Sequence of chain 1.B:
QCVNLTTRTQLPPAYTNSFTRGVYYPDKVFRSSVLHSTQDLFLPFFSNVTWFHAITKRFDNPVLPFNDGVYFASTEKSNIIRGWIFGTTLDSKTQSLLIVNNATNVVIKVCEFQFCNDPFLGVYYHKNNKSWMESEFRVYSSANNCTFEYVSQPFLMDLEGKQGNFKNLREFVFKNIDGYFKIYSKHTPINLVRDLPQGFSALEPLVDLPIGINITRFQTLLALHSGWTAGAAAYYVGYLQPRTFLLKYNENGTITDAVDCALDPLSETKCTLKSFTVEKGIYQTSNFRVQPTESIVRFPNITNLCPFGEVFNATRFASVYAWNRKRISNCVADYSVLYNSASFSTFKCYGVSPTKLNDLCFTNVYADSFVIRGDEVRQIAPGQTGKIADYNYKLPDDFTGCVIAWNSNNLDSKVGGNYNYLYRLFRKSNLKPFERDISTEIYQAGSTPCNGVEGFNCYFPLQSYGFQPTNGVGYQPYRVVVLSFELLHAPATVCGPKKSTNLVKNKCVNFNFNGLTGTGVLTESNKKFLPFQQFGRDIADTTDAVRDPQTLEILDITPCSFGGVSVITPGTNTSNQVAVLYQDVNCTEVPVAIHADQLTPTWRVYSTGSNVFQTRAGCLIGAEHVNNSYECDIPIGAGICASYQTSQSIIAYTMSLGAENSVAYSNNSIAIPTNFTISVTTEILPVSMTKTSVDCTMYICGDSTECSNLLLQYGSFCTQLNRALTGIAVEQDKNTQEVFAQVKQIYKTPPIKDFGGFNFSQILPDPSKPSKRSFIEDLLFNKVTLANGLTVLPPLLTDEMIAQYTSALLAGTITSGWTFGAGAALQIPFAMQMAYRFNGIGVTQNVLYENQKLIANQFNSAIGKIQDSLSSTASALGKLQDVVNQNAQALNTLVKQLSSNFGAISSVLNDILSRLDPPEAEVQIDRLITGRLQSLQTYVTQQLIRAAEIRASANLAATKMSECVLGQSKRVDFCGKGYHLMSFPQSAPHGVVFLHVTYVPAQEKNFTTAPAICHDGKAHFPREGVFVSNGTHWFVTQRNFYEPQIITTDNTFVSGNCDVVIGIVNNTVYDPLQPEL

Binding-site contacts:
Ligand atom C3 contacts residue ASN61 of chain 1.B at 3.8 Å.
Ligand atom O7 contacts residue TYR28 of chain 1.B at 3.2 Å.
Ligand atom C2 contacts residue ASN61 of chain 1.B at 2.5 Å.
Ligand atom C5 contacts residue ASN61 of chain 1.B at 3.7 Å.
Ligand atom C4 contacts residue ASN61 of chain 1.B at 4.3 Å.
Ligand atom O5 contacts residue ASN61 of chain 1.B at 2.4 Å (h-bond).
Ligand atom C8 contacts residue TYR28 of chain 1.B at 4.1 Å (hydrophobic).
Ligand atom O7 contacts residue ASN61 of chain 1.B at 4.5 Å.
Ligand atom C1 contacts residue ASN61 of chain 1.B at 1.4 Å.
Ligand atom O6 contacts residue ASN61 of chain 1.B at 4.1 Å.
Ligand atom C7 contacts residue ASN61 of chain 1.B at 3.9 Å.
Ligand atom N2 contacts residue ASN61 of chain 1.B at 2.9 Å (h-bond).
Ligand atom C7 contacts residue TYR28 of chain 1.B at 4.0 Å (hydrophobic).

A protein and the small-molecule ligand that binds it are described below.
Small molecule (SMILES): CC(=O)N[C@@H]1[C@@H](O)[C@H](O)[C@@H](CO)O[C@H]1O